Sequence of chain 1.C:
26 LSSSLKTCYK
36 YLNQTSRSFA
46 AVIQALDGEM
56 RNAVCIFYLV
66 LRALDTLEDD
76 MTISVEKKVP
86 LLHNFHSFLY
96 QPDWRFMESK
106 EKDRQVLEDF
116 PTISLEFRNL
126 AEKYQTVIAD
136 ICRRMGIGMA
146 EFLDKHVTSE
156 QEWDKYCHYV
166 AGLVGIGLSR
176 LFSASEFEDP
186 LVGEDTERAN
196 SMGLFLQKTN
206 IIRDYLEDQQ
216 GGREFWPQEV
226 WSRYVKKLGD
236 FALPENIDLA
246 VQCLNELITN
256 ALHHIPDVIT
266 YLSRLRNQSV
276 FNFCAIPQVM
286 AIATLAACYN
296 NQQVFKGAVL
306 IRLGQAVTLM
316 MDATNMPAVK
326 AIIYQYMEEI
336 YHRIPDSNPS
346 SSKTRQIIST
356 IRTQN

Binding-site contacts:
Ligand atom CAA contacts residue MET197 of chain 1.C at 3.5 Å (hydrophobic).
Ligand atom CAF contacts residue VAL59 of chain 1.C at 3.8 Å (hydrophobic).
Ligand atom CAW contacts residue TYR63 of chain 1.C at 3.8 Å (hydrophobic).
Ligand atom CAX contacts residue VAL169 of chain 1.C at 3.5 Å (hydrophobic).
Ligand atom CAF contacts residue LEU173 of chain 1.C at 3.8 Å (hydrophobic).
Ligand atom CAR contacts residue LEU173 of chain 1.C at 3.8 Å (hydrophobic).
Ligand atom CAY contacts residue LEU201 of chain 1.C at 3.6 Å (hydrophobic).
Ligand atom CAI contacts residue PHE44 of chain 1.C at 3.7 Å (hydrophobic).
Ligand atom CAS contacts residue LEU173 of chain 1.C at 3.9 Å (hydrophobic).
Ligand atom CAG contacts residue ILE48 of chain 1.C at 3.8 Å (hydrophobic).
Ligand atom CAA contacts residue TYR266 of chain 1.C at 3.5 Å (hydrophobic).
Ligand atom CAJ contacts residue VAL169 of chain 1.C at 3.7 Å (hydrophobic).
Ligand atom CAG contacts residue PHE278 of chain 1.C at 3.4 Å (hydrophobic).
Ligand atom NAU contacts residue PHE44 of chain 1.C at 3.8 Å.
Ligand atom OAC contacts residue VAL165 of chain 1.C at 2.9 Å (h-bond).
Ligand atom OAB contacts residue GLN283 of chain 1.C at 3.1 Å (h-bond).
Ligand atom CAL contacts residue LEU201 of chain 1.C at 3.9 Å (hydrophobic).
Ligand atom CBA contacts residue CYS279 of chain 1.C at 3.8 Å (hydrophobic).
Ligand atom CAI contacts residue PHE278 of chain 1.C at 3.8 Å (hydrophobic).
Ligand atom CBC contacts residue LEU173 of chain 1.C at 3.7 Å (hydrophobic).
Ligand atom CAR contacts residue PHE278 of chain 1.C at 3.9 Å (hydrophobic).
Ligand atom CAM contacts residue TYR63 of chain 1.C at 3.8 Å (hydrophobic).
Ligand atom NBE contacts residue LEU173 of chain 1.C at 3.7 Å.
Ligand atom OAV contacts residue CYS279 of chain 1.C at 3.9 Å.
Ligand atom OAB contacts residue LEU201 of chain 1.C at 3.9 Å.
Ligand atom CAL contacts residue VAL169 of chain 1.C at 3.9 Å (hydrophobic).
Ligand atom CAN contacts residue ASP70 of chain 1.C at 3.8 Å.
Ligand atom NBE contacts residue LEU201 of chain 1.C at 3.6 Å.
Ligand atom CBF contacts residue VAL165 of chain 1.C at 3.9 Å (hydrophobic).
Ligand atom CAF contacts residue TYR63 of chain 1.C at 3.8 Å (hydrophobic).
Ligand atom OAB contacts residue CYS279 of chain 1.C at 3.3 Å (h-bond).
Ligand atom CAR contacts residue PHE44 of chain 1.C at 3.9 Å (hydrophobic).
Ligand atom CAP contacts residue ASP70 of chain 1.C at 3.5 Å.
Ligand atom CAJ contacts residue TYR63 of chain 1.C at 3.7 Å (hydrophobic).
Ligand atom CAH contacts residue TYR63 of chain 1.C at 3.7 Å (hydrophobic).
Ligand atom CAK contacts residue ALA166 of chain 1.C at 3.8 Å (hydrophobic).
Ligand atom CAD contacts residue VAL169 of chain 1.C at 3.9 Å (hydrophobic).
Ligand atom CAK contacts residue VAL169 of chain 1.C at 3.5 Å (hydrophobic).
Ligand atom OAV contacts residue MET197 of chain 1.C at 3.3 Å.
Ligand atom CAN contacts residue LEU66 of chain 1.C at 3.6 Å (hydrophobic).

This small molecule binds to this protein.
Small molecule (SMILES): CO[C@H]1CN(c2ccc(C#C[C@@]3(O)CN4CCC3CC4)c(Cc3ccccc3)n2)C[C@H]1O